Sequence of chain 46.E:
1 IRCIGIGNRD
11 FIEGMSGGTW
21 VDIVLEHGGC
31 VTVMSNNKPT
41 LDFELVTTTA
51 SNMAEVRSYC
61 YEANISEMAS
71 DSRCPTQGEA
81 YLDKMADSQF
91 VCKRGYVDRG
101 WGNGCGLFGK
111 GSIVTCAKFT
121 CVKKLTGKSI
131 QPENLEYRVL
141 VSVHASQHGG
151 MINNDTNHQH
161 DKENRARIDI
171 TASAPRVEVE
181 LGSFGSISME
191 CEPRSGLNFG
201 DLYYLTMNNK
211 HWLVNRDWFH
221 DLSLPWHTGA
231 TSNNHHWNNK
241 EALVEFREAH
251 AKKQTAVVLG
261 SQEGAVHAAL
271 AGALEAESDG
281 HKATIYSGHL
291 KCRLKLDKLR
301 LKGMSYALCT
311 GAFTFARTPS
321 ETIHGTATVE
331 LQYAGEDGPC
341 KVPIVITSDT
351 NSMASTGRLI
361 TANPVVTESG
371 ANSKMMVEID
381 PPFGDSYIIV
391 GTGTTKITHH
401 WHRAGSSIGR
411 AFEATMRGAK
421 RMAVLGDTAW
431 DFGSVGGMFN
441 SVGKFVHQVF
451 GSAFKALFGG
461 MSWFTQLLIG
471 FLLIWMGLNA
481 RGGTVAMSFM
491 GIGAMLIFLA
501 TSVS

The protein below binds the small molecule below.
Small molecule (SMILES): CC(=O)N[C@H]1[C@H](O[C@H]2[C@H](O)[C@@H](NC(C)=O)CO[C@@H]2CO[C@@H]2O[C@@H](C)[C@@H](O)[C@@H](O)[C@@H]2O)O[C@H](CO)[C@@H](O)[C@@H]1O

Binding-site contacts:
Ligand atom C5 contacts residue THR156 of chain 46.E at 3.9 Å.
Ligand atom C7 contacts residue GLY150 of chain 46.E at 3.0 Å.
Ligand atom O5 contacts residue THR156 of chain 46.E at 3.8 Å.
Ligand atom C5 contacts residue MET151 of chain 46.E at 3.9 Å (hydrophobic).
Ligand atom C5 contacts residue THR156 of chain 46.E at 3.8 Å.
Ligand atom C1 contacts residue MET151 of chain 46.E at 4.2 Å (hydrophobic).
Ligand atom C6 contacts residue THR156 of chain 46.E at 3.6 Å.
Ligand atom C2 contacts residue ASN154 of chain 46.E at 2.4 Å.
Ligand atom C3 contacts residue ASN154 of chain 46.E at 3.8 Å.
Ligand atom O5 contacts residue ASN157 of chain 46.E at 4.0 Å.
Ligand atom C1 contacts residue THR156 of chain 46.E at 4.0 Å.
Ligand atom C6 contacts residue ASP161 of chain 46.E at 3.6 Å.
Ligand atom C4 contacts residue ASP161 of chain 46.E at 4.0 Å.
Ligand atom O6 contacts residue THR156 of chain 46.E at 4.4 Å.
Ligand atom O7 contacts residue GLY150 of chain 46.E at 2.9 Å (h-bond).
Ligand atom C7 contacts residue ASN154 of chain 46.E at 3.7 Å.
Ligand atom C2 contacts residue GLY150 of chain 46.E at 3.7 Å.
Ligand atom C4 contacts residue ASN154 of chain 46.E at 4.2 Å.
Ligand atom C1 contacts residue GLY150 of chain 46.E at 4.0 Å.
Ligand atom C1 contacts residue ASN154 of chain 46.E at 1.4 Å.
Ligand atom N2 contacts residue GLY150 of chain 46.E at 3.4 Å (h-bond).
Ligand atom O4 contacts residue ASP161 of chain 46.E at 4.0 Å.
Ligand atom N2 contacts residue ASN154 of chain 46.E at 2.9 Å (h-bond).
Ligand atom C6 contacts residue ASN157 of chain 46.E at 3.3 Å.
Ligand atom C4 contacts residue MET151 of chain 46.E at 3.9 Å (hydrophobic).
Ligand atom O7 contacts residue HIS148 of chain 46.E at 3.6 Å (h-bond).
Ligand atom C2 contacts residue MET151 of chain 46.E at 4.2 Å (hydrophobic).
Ligand atom O7 contacts residue ASN154 of chain 46.E at 4.2 Å.
Ligand atom C8 contacts residue GLY150 of chain 46.E at 3.7 Å.
Ligand atom C8 contacts residue ASN157 of chain 46.E at 3.6 Å.
Ligand atom O5 contacts residue MET151 of chain 46.E at 3.9 Å.
Ligand atom O6 contacts residue MET151 of chain 46.E at 4.3 Å.
Ligand atom C6 contacts residue THR156 of chain 46.E at 3.9 Å.
Ligand atom C5 contacts residue ASP161 of chain 46.E at 4.5 Å.
Ligand atom O5 contacts residue THR156 of chain 46.E at 3.8 Å.
Ligand atom C3 contacts residue MET151 of chain 46.E at 4.0 Å (hydrophobic).
Ligand atom O5 contacts residue ASN154 of chain 46.E at 2.3 Å (h-bond).
Ligand atom O6 contacts residue HIS148 of chain 46.E at 3.8 Å.
Ligand atom C5 contacts residue ASN154 of chain 46.E at 3.6 Å.